Sequence of chain 1.D:
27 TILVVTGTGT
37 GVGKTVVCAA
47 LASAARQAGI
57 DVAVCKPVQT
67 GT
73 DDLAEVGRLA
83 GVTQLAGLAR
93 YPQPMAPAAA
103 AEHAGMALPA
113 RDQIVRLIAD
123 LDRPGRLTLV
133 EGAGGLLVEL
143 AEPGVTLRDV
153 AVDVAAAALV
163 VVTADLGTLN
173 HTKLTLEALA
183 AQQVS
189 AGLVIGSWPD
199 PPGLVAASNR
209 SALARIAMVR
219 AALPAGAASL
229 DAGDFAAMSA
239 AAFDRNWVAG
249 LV

Sequence of chain 1.C:
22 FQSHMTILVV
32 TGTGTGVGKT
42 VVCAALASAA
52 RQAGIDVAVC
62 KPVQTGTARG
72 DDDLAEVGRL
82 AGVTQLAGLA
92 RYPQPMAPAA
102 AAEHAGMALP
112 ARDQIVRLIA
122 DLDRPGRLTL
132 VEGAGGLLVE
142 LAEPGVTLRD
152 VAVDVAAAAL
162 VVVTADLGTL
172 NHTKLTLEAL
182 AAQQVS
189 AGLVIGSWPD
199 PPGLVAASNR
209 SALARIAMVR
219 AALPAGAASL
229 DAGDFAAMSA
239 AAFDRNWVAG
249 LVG

Binding-site contacts:
Ligand atom C6 contacts residue THR66 of chain 1.C at 3.6 Å.
Ligand atom OXT contacts residue THR66 of chain 1.C at 2.7 Å (h-bond).
Ligand atom O contacts residue GLY136 of chain 1.C at 3.8 Å.
Ligand atom C contacts residue LYS62 of chain 1.C at 3.6 Å.
Ligand atom O2 contacts residue LEU171 of chain 1.D at 3.6 Å (h-bond).
Ligand atom OXT contacts residue VAL64 of chain 1.C at 3.9 Å.
Ligand atom O1 contacts residue THR170 of chain 1.D at 3.3 Å (h-bond).
Ligand atom C9 contacts residue PRO96 of chain 1.C at 3.6 Å (hydrophobic).
Ligand atom C5 contacts residue GLY136 of chain 1.C at 4.0 Å.
Ligand atom C7 contacts residue GLY136 of chain 1.C at 3.9 Å.
Ligand atom O contacts residue ALA135 of chain 1.C at 3.4 Å.
Ligand atom O1 contacts residue ASN172 of chain 1.D at 4.1 Å.
Ligand atom C contacts residue ALA135 of chain 1.C at 3.7 Å (hydrophobic).
Ligand atom O1 contacts residue GLY169 of chain 1.D at 3.0 Å (h-bond).
Ligand atom O2 contacts residue ASN172 of chain 1.D at 2.9 Å (h-bond).
Ligand atom C7 contacts residue THR66 of chain 1.C at 3.7 Å.
Ligand atom OXT contacts residue ALA135 of chain 1.C at 4.0 Å.
Ligand atom OXT contacts residue LYS62 of chain 1.C at 3.5 Å (salt-bridge).
Ligand atom C9 contacts residue MET97 of chain 1.C at 4.0 Å (hydrophobic).
Ligand atom C6 contacts residue MET97 of chain 1.C at 3.5 Å (hydrophobic).
Ligand atom C contacts residue THR66 of chain 1.C at 3.7 Å.
Ligand atom C1 contacts residue LEU171 of chain 1.D at 3.6 Å (hydrophobic).
Ligand atom N8 contacts residue ARG70 of chain 1.C at 4.0 Å.
Ligand atom C9 contacts residue LEU168 of chain 1.D at 4.0 Å (hydrophobic).
Ligand atom C3 contacts residue GLY169 of chain 1.D at 3.9 Å.
Ligand atom C2 contacts residue VAL140 of chain 1.C at 3.9 Å (hydrophobic).
Ligand atom C9 contacts residue THR66 of chain 1.C at 3.3 Å.
Ligand atom C4 contacts residue LEU168 of chain 1.D at 3.9 Å (hydrophobic).
Ligand atom C1 contacts residue GLY169 of chain 1.D at 3.5 Å.
Ligand atom OXT contacts residue GLN65 of chain 1.C at 3.2 Å (h-bond).
Ligand atom C2 contacts residue ALA98 of chain 1.C at 3.6 Å (hydrophobic).
Ligand atom C3 contacts residue LEU168 of chain 1.D at 3.6 Å (hydrophobic).
Ligand atom O contacts residue LYS62 of chain 1.C at 2.8 Å (salt-bridge).
Ligand atom C4 contacts residue ALA98 of chain 1.C at 3.6 Å (hydrophobic).
Ligand atom N7 contacts residue THR66 of chain 1.C at 2.8 Å (h-bond).
Ligand atom C5 contacts residue LEU168 of chain 1.D at 3.9 Å (hydrophobic).
Ligand atom O1 contacts residue LEU171 of chain 1.D at 3.0 Å (h-bond).
Ligand atom C1 contacts residue ASN172 of chain 1.D at 3.8 Å.
Ligand atom O2 contacts residue GLY169 of chain 1.D at 3.4 Å (h-bond).
Ligand atom O2 contacts residue VAL140 of chain 1.C at 3.5 Å.

A small-molecule ligand and the protein it binds are described below.
Small molecule (SMILES): C[C@H](N)[C@@H](CCCCCC(=O)O)NC(=O)O